Binding-site contacts:
Ligand atom C25 contacts residue ASP510 of chain 1.A at 3.7 Å.
Ligand atom C08 contacts residue PRO511 of chain 1.A at 4.5 Å (hydrophobic).
Ligand atom N23 contacts residue PHE508 of chain 1.A at 4.0 Å.
Ligand atom C01 contacts residue SER501 of chain 1.A at 4.2 Å.
Ligand atom C06 contacts residue PHE614 of chain 1.A at 3.6 Å (hydrophobic).
Ligand atom C16 contacts residue ASN782 of chain 1.A at 4.0 Å.
Ligand atom N15 contacts residue ASN782 of chain 1.A at 3.7 Å.
Ligand atom C16 contacts residue SER779 of chain 1.A at 3.8 Å.
Ligand atom C20 contacts residue ASN782 of chain 1.A at 3.1 Å.
Ligand atom C25 contacts residue PRO511 of chain 1.A at 4.4 Å (hydrophobic).
Ligand atom N23 contacts residue ASN782 of chain 1.A at 3.9 Å.
Ligand atom C20 contacts residue LEU611 of chain 1.A at 4.2 Å (hydrophobic).
Ligand atom O24 contacts residue ASP510 of chain 1.A at 3.2 Å.
Ligand atom C08 contacts residue SER507 of chain 1.A at 4.1 Å.
Ligand atom C22 contacts residue ASN782 of chain 1.A at 3.1 Å.
Ligand atom C21 contacts residue ASN782 of chain 1.A at 3.0 Å.
Ligand atom C21 contacts residue SER507 of chain 1.A at 3.4 Å.
Ligand atom C19 contacts residue LEU611 of chain 1.A at 3.5 Å (hydrophobic).
Ligand atom C10 contacts residue ASN782 of chain 1.A at 4.2 Å.
Ligand atom C25 contacts residue PHE614 of chain 1.A at 3.5 Å (hydrophobic).
Ligand atom N11 contacts residue ASN782 of chain 1.A at 4.0 Å.
Ligand atom C07 contacts residue PHE614 of chain 1.A at 4.2 Å (hydrophobic).
Ligand atom C20 contacts residue PHE508 of chain 1.A at 4.2 Å (hydrophobic).
Ligand atom C19 contacts residue ASN782 of chain 1.A at 3.3 Å.
Ligand atom O26 contacts residue PHE614 of chain 1.A at 3.1 Å.
Ligand atom C03 contacts residue PHE614 of chain 1.A at 4.4 Å (hydrophobic).
Ligand atom C05 contacts residue PHE614 of chain 1.A at 4.1 Å (hydrophobic).
Ligand atom O24 contacts residue PHE614 of chain 1.A at 4.2 Å.
Ligand atom C18 contacts residue LEU611 of chain 1.A at 3.8 Å (hydrophobic).
Ligand atom C17 contacts residue ASN782 of chain 1.A at 3.3 Å.
Ligand atom C01 contacts residue PRO503 of chain 1.A at 3.7 Å (hydrophobic).
Ligand atom N23 contacts residue TYR607 of chain 1.A at 3.8 Å.
Ligand atom O24 contacts residue SER507 of chain 1.A at 4.4 Å.
Ligand atom C22 contacts residue SER507 of chain 1.A at 3.5 Å.
Ligand atom O24 contacts residue PRO511 of chain 1.A at 3.7 Å.
Ligand atom C18 contacts residue ASN782 of chain 1.A at 3.4 Å.
Ligand atom C20 contacts residue SER507 of chain 1.A at 4.4 Å.
Ligand atom C21 contacts residue PHE508 of chain 1.A at 3.5 Å (hydrophobic).
Ligand atom C07 contacts residue ASP510 of chain 1.A at 4.2 Å.
Ligand atom C03 contacts residue GLU618 of chain 1.A at 4.1 Å.

The small molecule below binds the protein below.
Small molecule (SMILES): CNC(=O)N1N=C(c2ccc(N)cc2)c2cc3c(cc2C[C@H]1C)OCO3

Sequence of chain 1.A:
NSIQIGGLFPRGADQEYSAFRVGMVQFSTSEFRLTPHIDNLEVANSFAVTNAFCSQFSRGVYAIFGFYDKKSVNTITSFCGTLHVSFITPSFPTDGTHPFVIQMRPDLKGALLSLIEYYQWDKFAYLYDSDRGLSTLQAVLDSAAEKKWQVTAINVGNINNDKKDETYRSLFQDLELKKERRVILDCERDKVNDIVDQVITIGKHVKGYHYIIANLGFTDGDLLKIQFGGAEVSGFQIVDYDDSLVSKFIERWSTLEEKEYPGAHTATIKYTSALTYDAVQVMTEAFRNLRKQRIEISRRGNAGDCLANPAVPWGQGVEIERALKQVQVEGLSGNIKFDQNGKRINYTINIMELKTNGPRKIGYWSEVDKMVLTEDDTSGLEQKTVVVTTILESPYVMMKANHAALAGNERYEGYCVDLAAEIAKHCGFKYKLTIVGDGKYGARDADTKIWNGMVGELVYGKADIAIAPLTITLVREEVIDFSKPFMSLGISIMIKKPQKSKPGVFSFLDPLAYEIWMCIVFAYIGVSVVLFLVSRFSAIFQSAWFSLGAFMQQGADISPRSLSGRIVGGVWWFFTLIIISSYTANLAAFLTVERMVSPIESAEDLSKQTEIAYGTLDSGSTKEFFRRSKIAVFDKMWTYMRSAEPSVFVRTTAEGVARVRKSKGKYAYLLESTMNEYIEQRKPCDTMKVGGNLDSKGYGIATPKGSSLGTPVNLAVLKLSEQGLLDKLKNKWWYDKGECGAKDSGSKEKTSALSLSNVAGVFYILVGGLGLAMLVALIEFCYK